Sequence of chain 1.A:
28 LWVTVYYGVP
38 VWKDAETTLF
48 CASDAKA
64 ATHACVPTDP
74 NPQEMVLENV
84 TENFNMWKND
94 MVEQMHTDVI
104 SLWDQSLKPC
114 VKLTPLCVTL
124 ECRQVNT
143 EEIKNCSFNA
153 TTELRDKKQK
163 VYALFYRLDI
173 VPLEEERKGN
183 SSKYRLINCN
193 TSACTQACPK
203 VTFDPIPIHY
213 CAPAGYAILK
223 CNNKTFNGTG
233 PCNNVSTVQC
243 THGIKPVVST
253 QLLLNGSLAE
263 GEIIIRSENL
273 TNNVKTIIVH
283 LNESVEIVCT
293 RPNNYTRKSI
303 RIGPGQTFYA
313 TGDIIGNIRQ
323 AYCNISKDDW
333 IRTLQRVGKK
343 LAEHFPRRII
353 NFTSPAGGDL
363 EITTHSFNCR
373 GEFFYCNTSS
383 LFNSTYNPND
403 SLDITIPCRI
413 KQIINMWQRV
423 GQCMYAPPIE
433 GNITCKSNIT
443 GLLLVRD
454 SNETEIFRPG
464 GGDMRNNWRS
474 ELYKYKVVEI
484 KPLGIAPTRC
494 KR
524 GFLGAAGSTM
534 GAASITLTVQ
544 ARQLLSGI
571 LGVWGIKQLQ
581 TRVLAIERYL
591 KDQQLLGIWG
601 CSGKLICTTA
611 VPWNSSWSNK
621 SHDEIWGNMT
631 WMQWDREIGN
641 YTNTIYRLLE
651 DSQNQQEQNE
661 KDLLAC

The small molecule below binds the protein below.
Small molecule (SMILES): CC(=O)N[C@@H]1[C@@H](O)[C@H](O)[C@@H](CO)O[C@H]1O

Binding-site contacts:
Ligand atom C8 contacts residue ASN640 of chain 1.A at 3.5 Å.
Ligand atom C2 contacts residue ASN640 of chain 1.A at 2.5 Å.
Ligand atom C5 contacts residue ASN640 of chain 1.A at 3.7 Å.
Ligand atom C8 contacts residue GLU637 of chain 1.A at 3.0 Å.
Ligand atom C8 contacts residue ILE638 of chain 1.A at 3.9 Å (hydrophobic).
Ligand atom C3 contacts residue ASN640 of chain 1.A at 3.8 Å.
Ligand atom C4 contacts residue ASN640 of chain 1.A at 4.2 Å.
Ligand atom N2 contacts residue ARG636 of chain 1.A at 4.3 Å.
Ligand atom C7 contacts residue ASN640 of chain 1.A at 3.2 Å.
Ligand atom C7 contacts residue GLU637 of chain 1.A at 4.2 Å.
Ligand atom C8 contacts residue GLY639 of chain 1.A at 3.8 Å.
Ligand atom O7 contacts residue TYR641 of chain 1.A at 3.5 Å (h-bond).
Ligand atom N2 contacts residue ASN640 of chain 1.A at 2.8 Å (h-bond).
Ligand atom C1 contacts residue ASN640 of chain 1.A at 1.5 Å.
Ligand atom C8 contacts residue ARG636 of chain 1.A at 4.0 Å.
Ligand atom C8 contacts residue TYR641 of chain 1.A at 3.5 Å (hydrophobic).
Ligand atom O7 contacts residue ASN640 of chain 1.A at 3.4 Å (h-bond).
Ligand atom O5 contacts residue ASN640 of chain 1.A at 2.4 Å (h-bond).
Ligand atom C7 contacts residue TYR641 of chain 1.A at 4.2 Å (hydrophobic).